A protein and the small-molecule ligand that binds it are described below.
Small molecule (SMILES): CC(=O)N[C@H]1[C@H](O[C@H]2[C@H](O)[C@@H](NC(C)=O)CO[C@@H]2CO)O[C@H](CO)[C@@H](O[C@@H]2O[C@H](CO[C@H]3O[C@H](CO[C@H]4O[C@H](CO)[C@@H](O)[C@H](O)[C@@H]4O)[C@@H](O)[C@H](O)[C@@H]3O)[C@@H](O)[C@H](O[C@H]3O[C@H](CO)[C@@H](O)[C@H](O)[C@@H]3O)[C@@H]2O)[C@@H]1O

Binding-site contacts:
Ligand atom C5 contacts residue LEU35 of chain 1.A at 4.0 Å (hydrophobic).
Ligand atom C6 contacts residue GLN68 of chain 1.A at 3.2 Å.
Ligand atom O4 contacts residue VAL37 of chain 1.A at 3.8 Å.
Ligand atom C3 contacts residue VAL37 of chain 1.A at 3.8 Å (hydrophobic).
Ligand atom C8 contacts residue LEU39 of chain 1.A at 3.3 Å (hydrophobic).
Ligand atom O7 contacts residue ASN70 of chain 1.A at 3.7 Å.
Ligand atom C5 contacts residue TYR15 of chain 1.A at 3.8 Å (hydrophobic).
Ligand atom C2 contacts residue ASN70 of chain 1.A at 2.4 Å.
Ligand atom C7 contacts residue LEU39 of chain 1.A at 4.1 Å (hydrophobic).
Ligand atom C1 contacts residue TYR15 of chain 1.A at 4.0 Å (hydrophobic).
Ligand atom C4 contacts residue TYR15 of chain 1.A at 4.2 Å (hydrophobic).
Ligand atom O3 contacts residue GLN170 of chain 1.A at 4.0 Å.
Ligand atom C4 contacts residue ASN70 of chain 1.A at 4.2 Å.
Ligand atom N2 contacts residue LEU39 of chain 1.A at 3.9 Å.
Ligand atom O3 contacts residue LEU35 of chain 1.A at 3.3 Å.
Ligand atom O7 contacts residue THR74 of chain 1.A at 3.0 Å (h-bond).
Ligand atom O5 contacts residue VAL37 of chain 1.A at 3.8 Å.
Ligand atom O7 contacts residue VAL37 of chain 1.A at 4.1 Å.
Ligand atom C1 contacts residue TYR15 of chain 1.A at 4.3 Å (hydrophobic).
Ligand atom C4 contacts residue VAL37 of chain 1.A at 4.2 Å (hydrophobic).
Ligand atom C8 contacts residue GLN68 of chain 1.A at 4.3 Å.
Ligand atom O5 contacts residue GLN68 of chain 1.A at 4.1 Å.
Ligand atom O4 contacts residue TYR15 of chain 1.A at 3.9 Å.
Ligand atom C7 contacts residue THR74 of chain 1.A at 4.1 Å.
Ligand atom O5 contacts residue LEU35 of chain 1.A at 4.0 Å.
Ligand atom O6 contacts residue TYR15 of chain 1.A at 2.7 Å (h-bond).
Ligand atom C6 contacts residue LEU35 of chain 1.A at 3.7 Å (hydrophobic).
Ligand atom C1 contacts residue VAL37 of chain 1.A at 4.2 Å (hydrophobic).
Ligand atom C5 contacts residue ASN70 of chain 1.A at 3.7 Å.
Ligand atom C6 contacts residue TYR15 of chain 1.A at 4.1 Å (hydrophobic).
Ligand atom C3 contacts residue ASN70 of chain 1.A at 3.7 Å.
Ligand atom N2 contacts residue ASN70 of chain 1.A at 2.8 Å (h-bond).
Ligand atom O5 contacts residue ASN70 of chain 1.A at 2.4 Å (h-bond).
Ligand atom O3 contacts residue VAL37 of chain 1.A at 3.8 Å.
Ligand atom C1 contacts residue ASN70 of chain 1.A at 1.4 Å.
Ligand atom C5 contacts residue GLN68 of chain 1.A at 3.9 Å.
Ligand atom C3 contacts residue TYR15 of chain 1.A at 3.8 Å (hydrophobic).
Ligand atom C2 contacts residue VAL37 of chain 1.A at 3.8 Å (hydrophobic).
Ligand atom O7 contacts residue LEU35 of chain 1.A at 4.3 Å.
Ligand atom C7 contacts residue ASN70 of chain 1.A at 3.4 Å.

Sequence of chain 1.A:
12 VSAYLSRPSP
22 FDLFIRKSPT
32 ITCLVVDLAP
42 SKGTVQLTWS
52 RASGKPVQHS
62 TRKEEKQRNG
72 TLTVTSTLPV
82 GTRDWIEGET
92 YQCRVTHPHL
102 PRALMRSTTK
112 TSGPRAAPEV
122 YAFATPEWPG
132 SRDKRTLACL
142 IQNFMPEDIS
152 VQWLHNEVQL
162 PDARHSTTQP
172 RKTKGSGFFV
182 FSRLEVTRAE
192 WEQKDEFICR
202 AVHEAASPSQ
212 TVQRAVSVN